Sequence of chain 1.A:
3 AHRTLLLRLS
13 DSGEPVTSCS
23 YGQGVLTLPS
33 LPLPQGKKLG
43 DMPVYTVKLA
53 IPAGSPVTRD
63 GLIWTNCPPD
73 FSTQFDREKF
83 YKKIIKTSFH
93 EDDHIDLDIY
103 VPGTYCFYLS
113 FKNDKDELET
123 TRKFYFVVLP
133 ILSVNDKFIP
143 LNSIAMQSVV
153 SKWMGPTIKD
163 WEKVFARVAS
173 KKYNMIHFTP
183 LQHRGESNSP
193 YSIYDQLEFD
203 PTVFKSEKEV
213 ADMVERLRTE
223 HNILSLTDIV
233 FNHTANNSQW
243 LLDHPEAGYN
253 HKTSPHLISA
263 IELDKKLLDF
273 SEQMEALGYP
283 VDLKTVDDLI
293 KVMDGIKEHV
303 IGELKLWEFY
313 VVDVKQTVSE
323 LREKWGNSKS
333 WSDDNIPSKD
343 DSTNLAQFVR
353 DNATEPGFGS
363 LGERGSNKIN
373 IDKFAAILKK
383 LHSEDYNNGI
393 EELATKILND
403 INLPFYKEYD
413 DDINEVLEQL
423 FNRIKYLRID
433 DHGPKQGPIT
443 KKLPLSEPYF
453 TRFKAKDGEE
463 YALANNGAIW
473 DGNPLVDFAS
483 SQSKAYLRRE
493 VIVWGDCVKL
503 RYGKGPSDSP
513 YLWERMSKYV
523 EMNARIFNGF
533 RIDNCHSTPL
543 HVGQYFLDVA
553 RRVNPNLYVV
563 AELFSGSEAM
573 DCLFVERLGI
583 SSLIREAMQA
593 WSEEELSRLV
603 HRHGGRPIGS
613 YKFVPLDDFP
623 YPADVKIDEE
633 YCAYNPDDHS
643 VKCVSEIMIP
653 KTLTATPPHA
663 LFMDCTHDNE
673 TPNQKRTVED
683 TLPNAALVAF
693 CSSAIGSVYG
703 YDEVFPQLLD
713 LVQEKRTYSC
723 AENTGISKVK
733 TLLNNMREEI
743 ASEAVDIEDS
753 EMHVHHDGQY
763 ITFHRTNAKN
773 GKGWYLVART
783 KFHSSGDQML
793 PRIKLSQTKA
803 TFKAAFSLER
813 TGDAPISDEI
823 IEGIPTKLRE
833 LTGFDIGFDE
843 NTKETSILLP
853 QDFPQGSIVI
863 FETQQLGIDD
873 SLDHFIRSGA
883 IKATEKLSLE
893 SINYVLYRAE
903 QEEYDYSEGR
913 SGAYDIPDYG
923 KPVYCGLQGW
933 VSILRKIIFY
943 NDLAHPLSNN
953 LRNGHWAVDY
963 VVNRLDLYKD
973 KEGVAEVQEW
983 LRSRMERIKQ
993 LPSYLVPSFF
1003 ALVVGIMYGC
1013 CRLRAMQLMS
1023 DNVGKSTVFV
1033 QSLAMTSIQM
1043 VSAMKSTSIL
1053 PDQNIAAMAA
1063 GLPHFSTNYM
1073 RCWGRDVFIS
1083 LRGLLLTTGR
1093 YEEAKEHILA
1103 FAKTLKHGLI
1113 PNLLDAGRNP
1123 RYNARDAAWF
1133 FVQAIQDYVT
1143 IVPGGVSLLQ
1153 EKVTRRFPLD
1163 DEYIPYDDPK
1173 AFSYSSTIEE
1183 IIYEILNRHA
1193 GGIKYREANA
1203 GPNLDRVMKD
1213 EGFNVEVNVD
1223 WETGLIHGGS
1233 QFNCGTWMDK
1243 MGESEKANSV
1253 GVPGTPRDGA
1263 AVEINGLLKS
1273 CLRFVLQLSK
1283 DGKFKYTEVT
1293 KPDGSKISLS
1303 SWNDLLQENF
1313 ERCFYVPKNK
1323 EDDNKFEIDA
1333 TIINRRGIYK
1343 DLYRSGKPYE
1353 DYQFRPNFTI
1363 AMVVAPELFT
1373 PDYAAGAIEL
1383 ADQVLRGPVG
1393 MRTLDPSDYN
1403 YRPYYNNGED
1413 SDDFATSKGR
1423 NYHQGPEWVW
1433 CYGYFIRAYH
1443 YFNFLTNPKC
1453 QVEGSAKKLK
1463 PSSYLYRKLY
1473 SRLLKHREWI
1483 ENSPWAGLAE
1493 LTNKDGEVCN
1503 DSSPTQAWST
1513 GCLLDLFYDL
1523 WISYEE

Binding-site contacts:
Ligand atom C1 contacts residue ASN1205 of chain 1.A at 3.8 Å.
Ligand atom O5 contacts residue ASP1241 of chain 1.A at 3.8 Å.
Ligand atom C1 contacts residue LEU1206 of chain 1.A at 3.3 Å (hydrophobic).
Ligand atom O4 contacts residue LEU1206 of chain 1.A at 3.6 Å (h-bond).
Ligand atom O3 contacts residue TYR1407 of chain 1.A at 2.8 Å (h-bond).
Ligand atom C2 contacts residue TYR1407 of chain 1.A at 3.8 Å (hydrophobic).
Ligand atom C1 contacts residue HIS1066 of chain 1.A at 3.4 Å.
Ligand atom O2 contacts residue LEU1206 of chain 1.A at 2.9 Å (h-bond).
Ligand atom C2 contacts residue ASP1503 of chain 1.A at 3.5 Å.
Ligand atom O2 contacts residue MET1243 of chain 1.A at 3.8 Å.
Ligand atom C6 contacts residue PHE1067 of chain 1.A at 3.8 Å (hydrophobic).
Ligand atom C4 contacts residue LEU1206 of chain 1.A at 3.0 Å (hydrophobic).
Ligand atom O5 contacts residue TYR1424 of chain 1.A at 3.2 Å (h-bond).
Ligand atom O5 contacts residue HIS1066 of chain 1.A at 3.7 Å.
Ligand atom O3 contacts residue LYS1242 of chain 1.A at 3.4 Å.
Ligand atom C2 contacts residue TYR1424 of chain 1.A at 3.8 Å (hydrophobic).
Ligand atom O5 contacts residue ARG1123 of chain 1.A at 3.4 Å (salt-bridge).
Ligand atom C6 contacts residue TRP1075 of chain 1.A at 3.5 Å (hydrophobic).
Ligand atom C2 contacts residue LYS1242 of chain 1.A at 3.7 Å.
Ligand atom O3 contacts residue TYR1424 of chain 1.A at 3.4 Å (h-bond).
Ligand atom O2 contacts residue TYR1407 of chain 1.A at 3.0 Å (h-bond).
Ligand atom C2 contacts residue ASN1205 of chain 1.A at 3.8 Å.
Ligand atom C2 contacts residue LEU1206 of chain 1.A at 3.5 Å (hydrophobic).
Ligand atom O5 contacts residue ASP1207 of chain 1.A at 3.8 Å.
Ligand atom O2 contacts residue LYS1242 of chain 1.A at 2.6 Å (salt-bridge).
Ligand atom O4 contacts residue TYR1071 of chain 1.A at 2.9 Å.
Ligand atom C1 contacts residue TYR1424 of chain 1.A at 3.6 Å (hydrophobic).
Ligand atom O2 contacts residue ASN1409 of chain 1.A at 3.4 Å (h-bond).
Ligand atom C3 contacts residue TYR1407 of chain 1.A at 3.7 Å (hydrophobic).
Ligand atom O6 contacts residue LEU1115 of chain 1.A at 3.7 Å.
Ligand atom C2 contacts residue ASP1207 of chain 1.A at 3.8 Å.
Ligand atom C1 contacts residue TYR1407 of chain 1.A at 3.6 Å (hydrophobic).
Ligand atom O2 contacts residue ASP1503 of chain 1.A at 2.2 Å (salt-bridge).
Ligand atom C3 contacts residue LEU1206 of chain 1.A at 3.7 Å (hydrophobic).
Ligand atom O6 contacts residue ASN1125 of chain 1.A at 3.6 Å.
Ligand atom C1 contacts residue ASP1241 of chain 1.A at 3.8 Å.
Ligand atom O2 contacts residue ASN1205 of chain 1.A at 3.8 Å.
Ligand atom C1 contacts residue ASP1207 of chain 1.A at 3.8 Å.
Ligand atom O3 contacts residue LEU1206 of chain 1.A at 3.8 Å.
Ligand atom C6 contacts residue ARG1123 of chain 1.A at 3.2 Å.

This small molecule binds to this protein.
Small molecule (SMILES): OC[C@H]1O[C@H](O[C@H]2[C@H](O)[C@@H](O)[C@@H](O[C@H]3[C@H](O)[C@@H](O)[C@@H](O[C@H]4[C@H](O)[C@@H](O)[C@@H](O[C@H]5[C@H](O)[C@@H](O)[C@@H](O)O[C@@H]5CO)O[C@@H]4CO)O[C@@H]3CO)O[C@@H]2CO)[C@H](O)[C@@H](O)[C@@H]1O